Binding-site contacts:
Ligand atom C3 contacts residue ASN126 of chain 1.B at 3.7 Å.
Ligand atom C1 contacts residue ASN126 of chain 1.B at 1.4 Å.
Ligand atom O5 contacts residue ASN126 of chain 1.B at 2.4 Å (h-bond).
Ligand atom O7 contacts residue TYR127 of chain 1.B at 3.7 Å.
Ligand atom C8 contacts residue GLU123 of chain 1.B at 3.2 Å.
Ligand atom C8 contacts residue TYR127 of chain 1.B at 4.0 Å (hydrophobic).
Ligand atom C7 contacts residue ASN126 of chain 1.B at 3.6 Å.
Ligand atom C2 contacts residue ASN126 of chain 1.B at 2.4 Å.
Ligand atom C8 contacts residue ASN126 of chain 1.B at 4.0 Å.
Ligand atom O7 contacts residue ASN126 of chain 1.B at 4.0 Å.
Ligand atom C7 contacts residue TYR127 of chain 1.B at 4.2 Å (hydrophobic).
Ligand atom N2 contacts residue ASN126 of chain 1.B at 2.8 Å (h-bond).
Ligand atom C4 contacts residue ASN126 of chain 1.B at 4.1 Å.
Ligand atom C5 contacts residue ASN126 of chain 1.B at 3.6 Å.

Sequence of chain 1.B:
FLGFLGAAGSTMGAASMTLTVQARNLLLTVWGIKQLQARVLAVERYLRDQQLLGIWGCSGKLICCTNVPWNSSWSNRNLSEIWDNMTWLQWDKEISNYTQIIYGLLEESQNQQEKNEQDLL

A protein and the small-molecule ligand that binds it are described below.
Small molecule (SMILES): CC(=O)N[C@@H]1[C@@H](O)[C@H](O)[C@@H](CO)O[C@H]1O